Sequence of chain 1.B:
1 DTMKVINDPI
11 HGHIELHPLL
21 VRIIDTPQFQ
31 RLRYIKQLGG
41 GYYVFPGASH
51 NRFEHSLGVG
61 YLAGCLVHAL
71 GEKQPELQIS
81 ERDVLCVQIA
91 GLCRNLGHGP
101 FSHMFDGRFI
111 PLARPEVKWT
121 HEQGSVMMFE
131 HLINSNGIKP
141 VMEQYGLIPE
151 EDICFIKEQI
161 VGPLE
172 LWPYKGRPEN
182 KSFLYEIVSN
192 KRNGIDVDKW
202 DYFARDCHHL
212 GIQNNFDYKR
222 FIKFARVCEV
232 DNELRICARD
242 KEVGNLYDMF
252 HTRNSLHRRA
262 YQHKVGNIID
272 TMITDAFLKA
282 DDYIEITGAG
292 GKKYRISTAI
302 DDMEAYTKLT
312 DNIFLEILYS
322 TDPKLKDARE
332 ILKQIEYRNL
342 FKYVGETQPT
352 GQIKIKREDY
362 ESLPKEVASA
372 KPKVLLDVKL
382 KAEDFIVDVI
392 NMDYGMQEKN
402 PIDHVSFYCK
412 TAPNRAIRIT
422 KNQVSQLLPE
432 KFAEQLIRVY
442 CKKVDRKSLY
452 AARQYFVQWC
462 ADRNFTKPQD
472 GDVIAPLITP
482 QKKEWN

Binding-site contacts:
Ligand atom C2' contacts residue TYR262 of chain 1.B at 3.5 Å (hydrophobic).
Ligand atom O1G contacts residue HIS103 of chain 1.B at 3.5 Å.
Ligand atom O3' contacts residue ASP207 of chain 1.B at 2.6 Å (salt-bridge).
Ligand atom O2G contacts residue HIS121 of chain 1.B at 3.2 Å (h-bond).
Ligand atom O5' contacts residue TYR203 of chain 1.B at 3.4 Å.
Ligand atom O3' contacts residue TYR203 of chain 1.B at 3.5 Å.
Ligand atom O2B contacts residue ARG254 of chain 1.B at 3.3 Å (salt-bridge).
Ligand atom O2 contacts residue LEU38 of chain 1.B at 3.4 Å.
Ligand atom O2G contacts residue ARG94 of chain 1.B at 3.1 Å (salt-bridge).
Ligand atom C4 contacts residue HIS103 of chain 1.B at 3.9 Å.
Ligand atom O1A contacts residue HIS103 of chain 1.B at 3.8 Å.
Ligand atom N3 contacts residue TYR262 of chain 1.B at 3.7 Å.
Ligand atom O3' contacts residue LEU38 of chain 1.B at 3.7 Å.
Ligand atom C2' contacts residue ASP207 of chain 1.B at 3.7 Å.
Ligand atom O4' contacts residue ARG52 of chain 1.B at 3.0 Å (salt-bridge).
Ligand atom O2A contacts residue ARG254 of chain 1.B at 3.5 Å (salt-bridge).
Ligand atom C3' contacts residue TYR203 of chain 1.B at 3.6 Å (hydrophobic).
Ligand atom N1 contacts residue HIS103 of chain 1.B at 3.5 Å.
Ligand atom O1G contacts residue HIS121 of chain 1.B at 3.7 Å.
Ligand atom C1' contacts residue HIS103 of chain 1.B at 3.9 Å.
Ligand atom O1B contacts residue ARG254 of chain 1.B at 3.8 Å.
Ligand atom C5' contacts residue HIS103 of chain 1.B at 3.8 Å.
Ligand atom C5' contacts residue TYR203 of chain 1.B at 3.6 Å (hydrophobic).
Ligand atom N03 contacts residue HIS103 of chain 1.B at 3.5 Å.
Ligand atom C2' contacts residue LEU38 of chain 1.B at 3.7 Å (hydrophobic).
Ligand atom O3A contacts residue TYR203 of chain 1.B at 3.0 Å (h-bond).
Ligand atom O3' contacts residue GLN37 of chain 1.B at 2.9 Å (h-bond).
Ligand atom N4 contacts residue GLN263 of chain 1.B at 3.1 Å (h-bond).
Ligand atom O2A contacts residue HIS258 of chain 1.B at 2.5 Å (h-bond).
Ligand atom C1' contacts residue LEU38 of chain 1.B at 3.8 Å (hydrophobic).
Ligand atom O1B contacts residue LYS200 of chain 1.B at 2.7 Å (salt-bridge).
Ligand atom O3G contacts residue HIS121 of chain 1.B at 3.8 Å.
Ligand atom C3' contacts residue ASP207 of chain 1.B at 3.4 Å.
Ligand atom PA contacts residue TYR203 of chain 1.B at 3.7 Å.
Ligand atom O3G contacts residue HIS103 of chain 1.B at 3.6 Å.
Ligand atom O4' contacts residue HIS103 of chain 1.B at 3.2 Å (h-bond).
Ligand atom C6 contacts residue HIS103 of chain 1.B at 3.2 Å.
Ligand atom O3A contacts residue ARG254 of chain 1.B at 3.5 Å (salt-bridge).
Ligand atom C4' contacts residue ARG52 of chain 1.B at 3.7 Å.
Ligand atom C2 contacts residue TYR262 of chain 1.B at 3.9 Å (hydrophobic).

A protein and the small-molecule ligand that binds it are described below.
Small molecule (SMILES): NC1=NCN([C@H]2C[C@H](O)[C@@H](COP(=O)(O)OP(=O)(O)OP(=O)(O)O)O2)C(=O)N1